Sequence of chain 1.B:
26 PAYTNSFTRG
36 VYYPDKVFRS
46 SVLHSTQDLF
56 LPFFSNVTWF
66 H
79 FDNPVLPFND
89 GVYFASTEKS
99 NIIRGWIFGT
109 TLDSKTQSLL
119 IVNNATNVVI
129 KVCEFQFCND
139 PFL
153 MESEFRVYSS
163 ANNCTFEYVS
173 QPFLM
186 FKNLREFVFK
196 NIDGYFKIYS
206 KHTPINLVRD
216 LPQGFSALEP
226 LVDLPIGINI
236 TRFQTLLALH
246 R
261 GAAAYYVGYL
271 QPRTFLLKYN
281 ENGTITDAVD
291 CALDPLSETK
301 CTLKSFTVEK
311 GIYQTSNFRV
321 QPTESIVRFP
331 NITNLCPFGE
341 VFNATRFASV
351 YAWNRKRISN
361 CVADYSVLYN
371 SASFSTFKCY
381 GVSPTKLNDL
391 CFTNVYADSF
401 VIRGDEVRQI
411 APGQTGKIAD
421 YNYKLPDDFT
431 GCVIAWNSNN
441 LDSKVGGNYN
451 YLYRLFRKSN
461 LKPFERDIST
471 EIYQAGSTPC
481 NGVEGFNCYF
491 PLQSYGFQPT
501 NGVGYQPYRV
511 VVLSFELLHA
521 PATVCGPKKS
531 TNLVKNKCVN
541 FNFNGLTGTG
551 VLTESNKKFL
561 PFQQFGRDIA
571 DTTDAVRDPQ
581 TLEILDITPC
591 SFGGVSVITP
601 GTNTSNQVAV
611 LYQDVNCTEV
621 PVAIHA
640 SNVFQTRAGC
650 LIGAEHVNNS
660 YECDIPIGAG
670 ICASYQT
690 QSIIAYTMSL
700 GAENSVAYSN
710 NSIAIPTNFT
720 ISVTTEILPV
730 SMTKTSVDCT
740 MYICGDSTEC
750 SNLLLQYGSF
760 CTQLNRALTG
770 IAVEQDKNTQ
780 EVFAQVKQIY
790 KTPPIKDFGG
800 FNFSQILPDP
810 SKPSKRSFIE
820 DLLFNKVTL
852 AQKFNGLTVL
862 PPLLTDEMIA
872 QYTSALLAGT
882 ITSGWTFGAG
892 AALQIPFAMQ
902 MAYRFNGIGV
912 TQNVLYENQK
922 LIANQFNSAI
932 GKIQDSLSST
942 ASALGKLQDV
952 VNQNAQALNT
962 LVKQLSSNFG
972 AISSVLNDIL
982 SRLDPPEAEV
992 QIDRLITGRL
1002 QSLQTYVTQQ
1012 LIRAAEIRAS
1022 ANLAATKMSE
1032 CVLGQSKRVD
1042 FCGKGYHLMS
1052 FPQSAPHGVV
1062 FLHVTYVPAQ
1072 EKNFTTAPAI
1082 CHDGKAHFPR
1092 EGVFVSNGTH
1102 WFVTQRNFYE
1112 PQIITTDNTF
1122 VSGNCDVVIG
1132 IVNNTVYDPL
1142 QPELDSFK

A small-molecule ligand and the protein it binds are described below.
Small molecule (SMILES): CC(=O)N[C@@H]1[C@@H](O)[C@H](O)[C@@H](CO)O[C@H]1O

Sequence of chain 1.A:
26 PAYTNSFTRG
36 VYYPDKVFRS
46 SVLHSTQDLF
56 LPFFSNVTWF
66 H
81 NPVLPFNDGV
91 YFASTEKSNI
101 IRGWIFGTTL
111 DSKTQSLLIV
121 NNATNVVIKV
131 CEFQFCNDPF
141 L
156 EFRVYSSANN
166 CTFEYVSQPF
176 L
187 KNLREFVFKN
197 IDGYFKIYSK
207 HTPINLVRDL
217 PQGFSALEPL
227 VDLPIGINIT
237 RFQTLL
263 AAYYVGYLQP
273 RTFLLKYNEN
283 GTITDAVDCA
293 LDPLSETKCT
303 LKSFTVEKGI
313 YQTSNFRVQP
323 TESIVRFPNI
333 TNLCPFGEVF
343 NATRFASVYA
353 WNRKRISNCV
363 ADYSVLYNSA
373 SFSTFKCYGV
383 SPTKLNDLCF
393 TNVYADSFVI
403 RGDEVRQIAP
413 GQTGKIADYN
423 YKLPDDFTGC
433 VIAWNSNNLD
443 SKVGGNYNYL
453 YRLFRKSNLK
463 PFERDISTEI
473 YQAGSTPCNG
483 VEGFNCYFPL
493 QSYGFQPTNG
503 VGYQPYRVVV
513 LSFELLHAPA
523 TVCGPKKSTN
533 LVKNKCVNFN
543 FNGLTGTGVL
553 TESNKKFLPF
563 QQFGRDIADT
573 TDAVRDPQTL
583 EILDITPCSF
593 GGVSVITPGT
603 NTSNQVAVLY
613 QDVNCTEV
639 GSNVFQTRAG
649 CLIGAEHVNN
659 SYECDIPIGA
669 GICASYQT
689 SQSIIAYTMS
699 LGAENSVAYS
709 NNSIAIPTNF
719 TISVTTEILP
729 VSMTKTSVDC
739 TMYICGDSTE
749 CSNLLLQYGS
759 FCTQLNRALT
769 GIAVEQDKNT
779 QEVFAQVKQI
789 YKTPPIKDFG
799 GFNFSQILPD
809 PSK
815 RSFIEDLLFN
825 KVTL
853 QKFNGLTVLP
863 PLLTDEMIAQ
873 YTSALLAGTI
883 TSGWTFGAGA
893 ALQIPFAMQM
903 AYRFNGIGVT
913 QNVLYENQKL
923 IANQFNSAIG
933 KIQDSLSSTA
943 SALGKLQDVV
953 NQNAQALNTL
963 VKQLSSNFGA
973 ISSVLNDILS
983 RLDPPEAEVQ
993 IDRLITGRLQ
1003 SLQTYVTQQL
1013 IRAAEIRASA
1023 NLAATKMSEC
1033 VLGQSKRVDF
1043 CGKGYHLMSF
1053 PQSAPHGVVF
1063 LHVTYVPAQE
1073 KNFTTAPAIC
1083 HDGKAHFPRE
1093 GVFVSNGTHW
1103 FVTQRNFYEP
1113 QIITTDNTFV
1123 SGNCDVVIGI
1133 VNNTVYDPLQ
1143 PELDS

Binding-site contacts:
Ligand atom C5 contacts residue ASN234 of chain 1.B at 3.7 Å.
Ligand atom C1 contacts residue ASN234 of chain 1.B at 1.4 Å.
Ligand atom C2 contacts residue ASN234 of chain 1.B at 2.5 Å.
Ligand atom C8 contacts residue ASN234 of chain 1.B at 4.3 Å.
Ligand atom C5 contacts residue THR236 of chain 1.B at 4.4 Å.
Ligand atom C7 contacts residue ASN234 of chain 1.B at 3.1 Å.
Ligand atom C8 contacts residue ARG466 of chain 1.A at 4.0 Å.
Ligand atom O7 contacts residue ASN234 of chain 1.B at 3.0 Å.
Ligand atom C4 contacts residue ASN234 of chain 1.B at 4.3 Å.
Ligand atom C3 contacts residue ASN234 of chain 1.B at 3.8 Å.
Ligand atom C4 contacts residue THR236 of chain 1.B at 4.2 Å.
Ligand atom C6 contacts residue THR236 of chain 1.B at 3.6 Å.
Ligand atom N2 contacts residue ASN234 of chain 1.B at 2.9 Å (h-bond).
Ligand atom O5 contacts residue ASN234 of chain 1.B at 2.4 Å (h-bond).